Binding-site contacts:
Ligand atom O7 contacts residue TRP384 of chain 1.B at 3.8 Å.
Ligand atom C1 contacts residue ALA244 of chain 1.B at 4.5 Å (hydrophobic).
Ligand atom C2 contacts residue ASN241 of chain 1.B at 2.4 Å.
Ligand atom C5 contacts residue ASN241 of chain 1.B at 3.7 Å.
Ligand atom O5 contacts residue ALA244 of chain 1.B at 3.9 Å.
Ligand atom C8 contacts residue ASN241 of chain 1.B at 3.9 Å.
Ligand atom N2 contacts residue ASN241 of chain 1.B at 2.9 Å (h-bond).
Ligand atom C6 contacts residue TRP384 of chain 1.B at 3.9 Å (hydrophobic).
Ligand atom O5 contacts residue TRP384 of chain 1.B at 3.5 Å.
Ligand atom C4 contacts residue TRP384 of chain 1.B at 4.2 Å (hydrophobic).
Ligand atom C8 contacts residue LYS388 of chain 1.B at 3.8 Å.
Ligand atom O6 contacts residue ALA244 of chain 1.B at 3.9 Å.
Ligand atom C5 contacts residue TRP384 of chain 1.B at 4.1 Å (hydrophobic).
Ligand atom O6 contacts residue LYS388 of chain 1.B at 3.6 Å.
Ligand atom C3 contacts residue ASN241 of chain 1.B at 3.8 Å.
Ligand atom O5 contacts residue ASN241 of chain 1.B at 2.4 Å (h-bond).
Ligand atom C7 contacts residue ASN241 of chain 1.B at 3.1 Å.
Ligand atom C4 contacts residue ASN241 of chain 1.B at 4.2 Å.
Ligand atom O7 contacts residue ASN241 of chain 1.B at 3.3 Å (h-bond).
Ligand atom C1 contacts residue ASN241 of chain 1.B at 1.4 Å.
Ligand atom C1 contacts residue TRP384 of chain 1.B at 4.1 Å (hydrophobic).
Ligand atom C2 contacts residue TRP384 of chain 1.B at 3.9 Å (hydrophobic).

Sequence of chain 1.B:
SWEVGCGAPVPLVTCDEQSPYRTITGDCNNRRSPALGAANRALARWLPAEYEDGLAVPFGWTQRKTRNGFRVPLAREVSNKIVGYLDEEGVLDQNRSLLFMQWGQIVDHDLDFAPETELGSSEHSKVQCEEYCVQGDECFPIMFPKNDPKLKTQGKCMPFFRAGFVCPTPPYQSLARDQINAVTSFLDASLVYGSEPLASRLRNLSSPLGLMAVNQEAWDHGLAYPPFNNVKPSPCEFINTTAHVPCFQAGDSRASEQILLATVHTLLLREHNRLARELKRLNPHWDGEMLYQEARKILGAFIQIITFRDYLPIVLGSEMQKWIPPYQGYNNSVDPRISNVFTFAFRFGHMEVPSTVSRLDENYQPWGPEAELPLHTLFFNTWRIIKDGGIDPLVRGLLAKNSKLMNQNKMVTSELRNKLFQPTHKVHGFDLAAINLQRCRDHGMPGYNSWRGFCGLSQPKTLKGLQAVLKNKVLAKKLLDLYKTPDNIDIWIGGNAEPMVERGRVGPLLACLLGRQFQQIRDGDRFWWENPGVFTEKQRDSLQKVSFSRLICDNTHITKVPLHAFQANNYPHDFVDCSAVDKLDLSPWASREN

This small molecule binds to this protein.
Small molecule (SMILES): CC(=O)N[C@H]1[C@H](O[C@H]2[C@H](O)[C@@H](NC(C)=O)CO[C@@H]2CO)O[C@H](CO)[C@@H](O[C@@H]2O[C@H](CO)[C@@H](O)[C@H](O)[C@@H]2O)[C@@H]1O